Sequence of chain 1.J:
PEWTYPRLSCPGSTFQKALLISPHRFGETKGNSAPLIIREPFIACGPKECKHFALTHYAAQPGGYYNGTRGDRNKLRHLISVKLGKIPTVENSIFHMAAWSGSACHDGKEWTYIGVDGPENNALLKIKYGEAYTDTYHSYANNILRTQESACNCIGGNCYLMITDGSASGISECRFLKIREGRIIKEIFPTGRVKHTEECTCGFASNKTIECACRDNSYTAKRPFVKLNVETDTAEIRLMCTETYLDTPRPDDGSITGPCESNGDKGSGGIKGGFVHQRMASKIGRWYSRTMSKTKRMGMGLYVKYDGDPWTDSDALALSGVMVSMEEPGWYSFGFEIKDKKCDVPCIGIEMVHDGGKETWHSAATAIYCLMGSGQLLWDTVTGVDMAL

The protein below binds the small molecule below.
Small molecule (SMILES): CC(=O)N[C@@H]1[C@@H](O)[C@H](O)[C@@H](CO)O[C@H]1O

Binding-site contacts:
Ligand atom O5 contacts residue ASN215 of chain 1.J at 2.4 Å (h-bond).
Ligand atom C8 contacts residue ARG15 of chain 1.J at 3.9 Å.
Ligand atom C2 contacts residue ASN215 of chain 1.J at 2.5 Å.
Ligand atom C7 contacts residue PRO14 of chain 1.J at 3.6 Å (hydrophobic).
Ligand atom N2 contacts residue ARG15 of chain 1.J at 4.4 Å.
Ligand atom C8 contacts residue PRO14 of chain 1.J at 3.3 Å (hydrophobic).
Ligand atom N2 contacts residue ASN215 of chain 1.J at 2.9 Å (h-bond).
Ligand atom C1 contacts residue ASN215 of chain 1.J at 1.5 Å.
Ligand atom C1 contacts residue PRO14 of chain 1.J at 4.2 Å (hydrophobic).
Ligand atom N2 contacts residue PRO14 of chain 1.J at 3.0 Å (h-bond).
Ligand atom C8 contacts residue LEU16 of chain 1.J at 4.0 Å (hydrophobic).
Ligand atom O5 contacts residue TYR13 of chain 1.J at 4.3 Å.
Ligand atom C5 contacts residue ASN215 of chain 1.J at 3.8 Å.
Ligand atom C3 contacts residue ASN215 of chain 1.J at 3.8 Å.
Ligand atom C7 contacts residue ASN215 of chain 1.J at 3.6 Å.
Ligand atom C1 contacts residue TYR13 of chain 1.J at 4.3 Å (hydrophobic).
Ligand atom O7 contacts residue ASN215 of chain 1.J at 4.1 Å.
Ligand atom C4 contacts residue ASN215 of chain 1.J at 4.3 Å.
Ligand atom C3 contacts residue PRO14 of chain 1.J at 4.4 Å (hydrophobic).
Ligand atom C2 contacts residue PRO14 of chain 1.J at 4.0 Å (hydrophobic).
Ligand atom O7 contacts residue LEU16 of chain 1.J at 4.4 Å.